Binding-site contacts:
Ligand atom O4 contacts residue VAL413 of chain 1.A at 4.0 Å.
Ligand atom C3 contacts residue ASN231 of chain 1.A at 3.7 Å.
Ligand atom C5 contacts residue ASN231 of chain 1.A at 3.7 Å.
Ligand atom C8 contacts residue SER414 of chain 1.A at 4.0 Å.
Ligand atom C2 contacts residue ASN231 of chain 1.A at 2.3 Å.
Ligand atom O3 contacts residue GLU33 of chain 1.A at 3.2 Å.
Ligand atom N2 contacts residue VAL413 of chain 1.A at 3.8 Å.
Ligand atom C7 contacts residue SER414 of chain 1.A at 4.0 Å.
Ligand atom C1 contacts residue VAL413 of chain 1.A at 3.6 Å (hydrophobic).
Ligand atom O7 contacts residue ASN231 of chain 1.A at 4.0 Å.
Ligand atom C6 contacts residue SER178 of chain 1.A at 3.7 Å.
Ligand atom N2 contacts residue ASN231 of chain 1.A at 2.7 Å (h-bond).
Ligand atom O6 contacts residue THR32 of chain 1.A at 2.8 Å (h-bond).
Ligand atom C5 contacts residue VAL413 of chain 1.A at 3.7 Å (hydrophobic).
Ligand atom C2 contacts residue VAL413 of chain 1.A at 3.7 Å (hydrophobic).
Ligand atom N2 contacts residue SER414 of chain 1.A at 3.1 Å (h-bond).
Ligand atom C1 contacts residue SER414 of chain 1.A at 3.9 Å.
Ligand atom C2 contacts residue SER414 of chain 1.A at 3.9 Å.
Ligand atom C4 contacts residue GLU33 of chain 1.A at 3.2 Å.
Ligand atom N2 contacts residue LEU230 of chain 1.A at 3.9 Å.
Ligand atom C6 contacts residue NAG1 of chain 1.R at 3.2 Å.
Ligand atom O4 contacts residue GLU180 of chain 1.A at 3.8 Å.
Ligand atom O4 contacts residue SER178 of chain 1.A at 3.4 Å (h-bond).
Ligand atom C7 contacts residue ASN231 of chain 1.A at 3.6 Å.
Ligand atom C6 contacts residue GLU33 of chain 1.A at 3.5 Å.
Ligand atom O6 contacts residue SER178 of chain 1.A at 3.5 Å.
Ligand atom O7 contacts residue PRO181 of chain 1.A at 3.9 Å.
Ligand atom C5 contacts residue NAG1 of chain 1.R at 3.8 Å.
Ligand atom O6 contacts residue GLY347 of chain 1.A at 3.5 Å (h-bond).
Ligand atom O5 contacts residue ASN231 of chain 1.A at 2.4 Å (h-bond).
Ligand atom C4 contacts residue VAL413 of chain 1.A at 3.8 Å (hydrophobic).
Ligand atom O3 contacts residue VAL413 of chain 1.A at 4.0 Å.
Ligand atom C1 contacts residue ASN231 of chain 1.A at 1.4 Å.
Ligand atom O5 contacts residue NAG1 of chain 1.R at 3.0 Å (h-bond).
Ligand atom O6 contacts residue GLU33 of chain 1.A at 3.5 Å.
Ligand atom C3 contacts residue VAL413 of chain 1.A at 3.1 Å (hydrophobic).
Ligand atom O6 contacts residue NAG1 of chain 1.R at 3.6 Å (h-bond).
Ligand atom C6 contacts residue THR32 of chain 1.A at 3.2 Å.
Ligand atom O4 contacts residue GLU33 of chain 1.A at 2.3 Å (salt-bridge).
Ligand atom C3 contacts residue GLU33 of chain 1.A at 3.8 Å.

Sequence of chain 1.A:
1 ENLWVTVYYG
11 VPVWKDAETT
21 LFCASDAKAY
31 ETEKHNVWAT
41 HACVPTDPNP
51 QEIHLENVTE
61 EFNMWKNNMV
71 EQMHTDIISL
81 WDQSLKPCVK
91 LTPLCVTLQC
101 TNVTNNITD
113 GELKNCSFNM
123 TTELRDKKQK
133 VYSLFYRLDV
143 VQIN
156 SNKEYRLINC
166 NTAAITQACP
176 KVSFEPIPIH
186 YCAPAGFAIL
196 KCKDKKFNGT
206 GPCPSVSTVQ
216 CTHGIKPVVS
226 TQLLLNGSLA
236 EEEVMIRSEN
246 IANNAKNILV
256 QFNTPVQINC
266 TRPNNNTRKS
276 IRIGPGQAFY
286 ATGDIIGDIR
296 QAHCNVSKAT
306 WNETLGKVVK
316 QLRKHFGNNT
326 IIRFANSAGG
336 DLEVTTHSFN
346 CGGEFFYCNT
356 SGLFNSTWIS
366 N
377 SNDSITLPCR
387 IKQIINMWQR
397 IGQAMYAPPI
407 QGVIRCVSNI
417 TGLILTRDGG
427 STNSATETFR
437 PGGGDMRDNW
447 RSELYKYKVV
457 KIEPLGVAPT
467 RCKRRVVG

A protein and the small-molecule ligand that binds it are described below.
Small molecule (SMILES): CC(=O)N[C@H]1[C@H](O[C@H]2[C@H](O)[C@@H](NC(C)=O)CO[C@@H]2CO)O[C@H](CO)[C@@H](O[C@@H]2O[C@H](CO[C@H]3O[C@H](CO[C@H]4O[C@H](CO)[C@@H](O)[C@H](O)[C@@H]4O)[C@@H](O)[C@H](O)[C@@H]3O)[C@@H](O)[C@H](O[C@H]3O[C@H](CO)[C@@H](O)[C@H](O)[C@@H]3O[C@H]3O[C@H](CO)[C@@H](O)[C@H](O)[C@@H]3O[C@H]3O[C@H](CO)[C@@H](O)[C@H](O)[C@@H]3O)[C@@H]2O)[C@@H]1O